Binding-site contacts:
Ligand atom O23 contacts residue NAP1 of chain 1.B at 3.5 Å (h-bond).
Ligand atom CL1 contacts residue VAL48 of chain 1.A at 3.2 Å.
Ligand atom C2 contacts residue TRP112 of chain 1.A at 3.3 Å (hydrophobic).
Ligand atom F9 contacts residue TRP112 of chain 1.A at 3.3 Å.
Ligand atom C12 contacts residue TRP21 of chain 1.A at 3.6 Å (hydrophobic).
Ligand atom O20 contacts residue TRP21 of chain 1.A at 3.5 Å.
Ligand atom BR8 contacts residue PHE116 of chain 1.A at 3.9 Å.
Ligand atom O12 contacts residue TRP220 of chain 1.A at 3.7 Å.
Ligand atom C10 contacts residue PHE123 of chain 1.A at 4.0 Å (hydrophobic).
Ligand atom C14 contacts residue TRP21 of chain 1.A at 3.2 Å (hydrophobic).
Ligand atom C4 contacts residue TRP112 of chain 1.A at 3.6 Å (hydrophobic).
Ligand atom O24 contacts residue TYR49 of chain 1.A at 2.8 Å (h-bond).
Ligand atom C3 contacts residue PHE123 of chain 1.A at 3.9 Å (hydrophobic).
Ligand atom O12 contacts residue LEU301 of chain 1.A at 3.6 Å.
Ligand atom C7 contacts residue TRP112 of chain 1.A at 3.3 Å (hydrophobic).
Ligand atom C21 contacts residue TRP21 of chain 1.A at 3.7 Å (hydrophobic).
Ligand atom C9 contacts residue PHE123 of chain 1.A at 3.7 Å (hydrophobic).
Ligand atom C11 contacts residue TRP220 of chain 1.A at 3.8 Å (hydrophobic).
Ligand atom C22 contacts residue HIS111 of chain 1.A at 3.4 Å.
Ligand atom C21 contacts residue NAP1 of chain 1.B at 3.5 Å.
Ligand atom F9 contacts residue ALA300 of chain 1.A at 3.1 Å.
Ligand atom O23 contacts residue HIS111 of chain 1.A at 3.4 Å (h-bond).
Ligand atom BR8 contacts residue CYS114 of chain 1.A at 3.4 Å.
Ligand atom F9 contacts residue LEU301 of chain 1.A at 3.2 Å.
Ligand atom C22 contacts residue NAP1 of chain 1.B at 3.5 Å.
Ligand atom O24 contacts residue NAP1 of chain 1.B at 3.1 Å.
Ligand atom CL1 contacts residue TYR49 of chain 1.A at 3.8 Å.
Ligand atom C3 contacts residue TRP112 of chain 1.A at 3.5 Å (hydrophobic).
Ligand atom BR8 contacts residue CYS304 of chain 1.A at 3.9 Å.
Ligand atom C1 contacts residue TRP112 of chain 1.A at 3.6 Å (hydrophobic).
Ligand atom C6 contacts residue TRP112 of chain 1.A at 3.4 Å (hydrophobic).
Ligand atom C22 contacts residue TYR49 of chain 1.A at 4.0 Å (hydrophobic).
Ligand atom O23 contacts residue TRP112 of chain 1.A at 3.0 Å (h-bond).
Ligand atom C2 contacts residue LEU301 of chain 1.A at 3.9 Å (hydrophobic).
Ligand atom CL1 contacts residue TRP21 of chain 1.A at 3.7 Å.
Ligand atom C5 contacts residue TRP112 of chain 1.A at 3.5 Å (hydrophobic).
Ligand atom C7 contacts residue LEU301 of chain 1.A at 3.6 Å (hydrophobic).
Ligand atom C15 contacts residue TRP21 of chain 1.A at 3.7 Å (hydrophobic).
Ligand atom C6 contacts residue TYR310 of chain 1.A at 3.8 Å (hydrophobic).
Ligand atom O24 contacts residue HIS111 of chain 1.A at 2.7 Å (h-bond).

The small molecule below binds the protein below.
Small molecule (SMILES): O=C(O)COc1cc(Cl)ccc1C(=O)NCc1ccc(Br)cc1F

Sequence of chain 1.A:
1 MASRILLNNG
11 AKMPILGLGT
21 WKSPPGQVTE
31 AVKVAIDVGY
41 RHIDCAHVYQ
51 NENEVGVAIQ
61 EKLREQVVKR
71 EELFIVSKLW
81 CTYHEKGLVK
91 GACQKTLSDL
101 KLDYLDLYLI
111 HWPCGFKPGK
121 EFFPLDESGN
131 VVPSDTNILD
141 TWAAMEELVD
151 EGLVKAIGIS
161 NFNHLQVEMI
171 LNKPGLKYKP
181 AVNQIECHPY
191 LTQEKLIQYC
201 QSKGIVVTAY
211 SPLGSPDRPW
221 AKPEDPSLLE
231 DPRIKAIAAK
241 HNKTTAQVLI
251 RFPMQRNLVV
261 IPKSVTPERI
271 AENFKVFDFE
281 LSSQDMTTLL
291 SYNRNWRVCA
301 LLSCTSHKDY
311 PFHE